Binding-site contacts:
Ligand atom CB contacts residue LEU59 of chain 1.A at 3.6 Å (hydrophobic).
Ligand atom CE contacts residue HIS95 of chain 1.A at 3.3 Å.
Ligand atom P contacts residue ARG38 of chain 1.A at 3.8 Å.
Ligand atom OXT contacts residue GLU72 of chain 1.A at 2.9 Å (salt-bridge).
Ligand atom O contacts residue ALA71 of chain 1.A at 3.7 Å.
Ligand atom CE contacts residue PHE70 of chain 1.A at 3.7 Å (hydrophobic).
Ligand atom O3P contacts residue ARG20 of chain 1.A at 2.9 Å (salt-bridge).
Ligand atom O3P contacts residue ARG38 of chain 1.A at 2.8 Å (salt-bridge).
Ligand atom C contacts residue ARG20 of chain 1.A at 3.7 Å.
Ligand atom CA contacts residue HIS58 of chain 1.A at 3.4 Å.
Ligand atom CZ contacts residue SER40 of chain 1.A at 3.7 Å.
Ligand atom N contacts residue HIS58 of chain 1.A at 3.0 Å (h-bond).
Ligand atom CD contacts residue HIS95 of chain 1.A at 3.4 Å.
Ligand atom C contacts residue GLU72 of chain 1.A at 3.5 Å.
Ligand atom CA contacts residue ARG20 of chain 1.A at 3.6 Å.
Ligand atom CB contacts residue VAL60 of chain 1.A at 3.6 Å (hydrophobic).
Ligand atom O2P contacts residue SER41 of chain 1.A at 2.8 Å (h-bond).
Ligand atom CD2 contacts residue HIS58 of chain 1.A at 3.5 Å.
Ligand atom O2P contacts residue ARG38 of chain 1.A at 2.8 Å (salt-bridge).
Ligand atom CB contacts residue HIS58 of chain 1.A at 3.6 Å.
Ligand atom CG1 contacts residue ASN96 of chain 1.A at 3.3 Å.
Ligand atom CB contacts residue PHE70 of chain 1.A at 3.6 Å (hydrophobic).
Ligand atom N contacts residue ARG20 of chain 1.A at 3.5 Å (salt-bridge).
Ligand atom O contacts residue ASN96 of chain 1.A at 2.9 Å (h-bond).
Ligand atom O1P contacts residue SER41 of chain 1.A at 2.6 Å (h-bond).
Ligand atom P contacts residue SER41 of chain 1.A at 3.5 Å.
Ligand atom O2P contacts residue SER40 of chain 1.A at 3.5 Å.
Ligand atom CG contacts residue VAL60 of chain 1.A at 3.2 Å (hydrophobic).
Ligand atom CD1 contacts residue VAL60 of chain 1.A at 3.5 Å (hydrophobic).
Ligand atom C contacts residue HIS58 of chain 1.A at 3.7 Å.
Ligand atom OH contacts residue SER40 of chain 1.A at 2.9 Å (h-bond).
Ligand atom O contacts residue ARG20 of chain 1.A at 2.7 Å (salt-bridge).
Ligand atom SD contacts residue LEU99 of chain 1.A at 3.5 Å.
Ligand atom CG2 contacts residue HIS58 of chain 1.A at 3.7 Å.
Ligand atom C contacts residue ARG20 of chain 1.A at 3.6 Å.
Ligand atom CA contacts residue GLU72 of chain 1.A at 3.3 Å.
Ligand atom SD contacts residue HIS95 of chain 1.A at 3.6 Å.
Ligand atom CE contacts residue LEU99 of chain 1.A at 3.7 Å (hydrophobic).
Ligand atom CD2 contacts residue VAL60 of chain 1.A at 3.5 Å (hydrophobic).
Ligand atom O contacts residue ALA71 of chain 1.A at 3.4 Å.

This protein binds this small molecule.
Small molecule (SMILES): CSCC[C@H](NC(=O)[C@H](CCCCN)NC(=O)[C@@H](NC(=O)[C@H](Cc1ccc(OP(=O)(O)O)cc1)NC(=O)[C@@H](NC(=O)CN)C(C)C)C(C)C)C(=O)N1CCC[C@H]1C(=O)N1CCC[C@H]1C(=O)O

Sequence of chain 1.A:
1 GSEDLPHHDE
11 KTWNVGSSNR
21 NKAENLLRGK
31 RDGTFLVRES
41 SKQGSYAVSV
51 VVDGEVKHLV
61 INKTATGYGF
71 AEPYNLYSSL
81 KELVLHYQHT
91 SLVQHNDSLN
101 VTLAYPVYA